Binding-site contacts:
Ligand atom O3 contacts residue ASP100 of chain 1.C at 2.9 Å (salt-bridge).
Ligand atom O1P contacts residue ARG98 of chain 1.D at 4.4 Å.
Ligand atom O3 contacts residue GLY101 of chain 1.C at 4.0 Å.
Ligand atom C5 contacts residue THR34 of chain 1.C at 3.4 Å.
Ligand atom C1 contacts residue TYR33 of chain 1.C at 4.2 Å (hydrophobic).
Ligand atom O4 contacts residue ASN103 of chain 1.C at 3.9 Å.
Ligand atom O2 contacts residue TYR33 of chain 1.C at 3.8 Å.
Ligand atom P contacts residue ARG32 of chain 1.D at 3.9 Å.
Ligand atom O2 contacts residue GLY101 of chain 1.C at 4.1 Å.
Ligand atom C2 contacts residue TRP32 of chain 1.C at 3.8 Å (hydrophobic).
Ligand atom O6 contacts residue ARG32 of chain 1.D at 3.5 Å (salt-bridge).
Ligand atom O3 contacts residue GLY104 of chain 1.C at 4.2 Å.
Ligand atom O4 contacts residue ARG32 of chain 1.D at 3.4 Å (salt-bridge).
Ligand atom O3 contacts residue ASN103 of chain 1.C at 2.6 Å (h-bond).
Ligand atom C2 contacts residue TYR33 of chain 1.C at 4.4 Å (hydrophobic).
Ligand atom O3P contacts residue ARG32 of chain 1.D at 3.5 Å (salt-bridge).
Ligand atom P contacts residue ARG98 of chain 1.D at 4.0 Å.
Ligand atom C4 contacts residue ASP100 of chain 1.C at 3.6 Å.
Ligand atom O1 contacts residue TRP32 of chain 1.C at 3.7 Å.
Ligand atom C4 contacts residue THR34 of chain 1.C at 4.2 Å.
Ligand atom O2 contacts residue THR34 of chain 1.C at 3.5 Å (h-bond).
Ligand atom O6 contacts residue THR34 of chain 1.C at 4.4 Å.
Ligand atom O4 contacts residue TYR99 of chain 1.D at 4.1 Å.
Ligand atom O6 contacts residue TYR99 of chain 1.D at 4.0 Å.
Ligand atom C3 contacts residue ASP100 of chain 1.C at 3.7 Å.
Ligand atom C1 contacts residue TRP32 of chain 1.C at 3.4 Å (hydrophobic).
Ligand atom O2 contacts residue ASP100 of chain 1.C at 2.6 Å (salt-bridge).
Ligand atom C2 contacts residue ASP100 of chain 1.C at 3.8 Å.
Ligand atom O5 contacts residue THR34 of chain 1.C at 2.7 Å (h-bond).
Ligand atom C6 contacts residue TYR99 of chain 1.D at 4.3 Å (hydrophobic).
Ligand atom C2 contacts residue GLY101 of chain 1.C at 4.3 Å.
Ligand atom C3 contacts residue ASN103 of chain 1.C at 3.9 Å.
Ligand atom O2P contacts residue ARG32 of chain 1.D at 3.5 Å (salt-bridge).
Ligand atom C6 contacts residue THR34 of chain 1.C at 3.1 Å.
Ligand atom O3 contacts residue ILE102 of chain 1.C at 3.4 Å.
Ligand atom O4 contacts residue GLY104 of chain 1.C at 4.5 Å.
Ligand atom O2 contacts residue TRP32 of chain 1.C at 4.1 Å.
Ligand atom C1 contacts residue THR34 of chain 1.C at 3.8 Å.
Ligand atom O3P contacts residue ARG98 of chain 1.D at 2.6 Å (salt-bridge).
Ligand atom O4 contacts residue ASP100 of chain 1.C at 3.8 Å.

Sequence of chain 1.D:
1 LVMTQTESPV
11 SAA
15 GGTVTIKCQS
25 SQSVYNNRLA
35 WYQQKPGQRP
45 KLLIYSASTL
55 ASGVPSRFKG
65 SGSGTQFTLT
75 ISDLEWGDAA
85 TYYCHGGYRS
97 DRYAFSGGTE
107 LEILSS

Sequence of chain 1.C:
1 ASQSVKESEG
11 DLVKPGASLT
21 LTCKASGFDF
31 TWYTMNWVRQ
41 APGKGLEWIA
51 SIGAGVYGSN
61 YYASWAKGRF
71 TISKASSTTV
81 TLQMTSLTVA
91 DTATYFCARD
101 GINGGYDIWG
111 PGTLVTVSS

This small molecule binds to this protein.
Small molecule (SMILES): O=P(O)(O)OC[C@H]1O[C@H](O)[C@@H](O)[C@@H](O)[C@@H]1O